Sequence of chain 1.T:
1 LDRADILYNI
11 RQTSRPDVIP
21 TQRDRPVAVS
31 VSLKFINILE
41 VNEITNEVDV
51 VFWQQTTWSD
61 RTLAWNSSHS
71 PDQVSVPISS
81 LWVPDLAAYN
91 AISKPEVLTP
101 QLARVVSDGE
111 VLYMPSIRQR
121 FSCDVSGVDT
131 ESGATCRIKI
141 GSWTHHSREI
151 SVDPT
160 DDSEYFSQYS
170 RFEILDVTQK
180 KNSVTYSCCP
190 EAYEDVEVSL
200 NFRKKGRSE

This small molecule binds to this protein.
Small molecule (SMILES): CCOc1cncc(N2CCCNCC2)c1

Binding-site contacts:
Ligand atom C2 contacts residue TYR192 of chain 1.T at 3.8 Å (hydrophobic).
Ligand atom C4 contacts residue CYS188 of chain 1.T at 4.1 Å (hydrophobic).
Ligand atom N1 contacts residue TYR89 of chain 1.T at 2.9 Å (h-bond).
Ligand atom C3 contacts residue CYS188 of chain 1.T at 4.2 Å (hydrophobic).
Ligand atom C11 contacts residue CYS188 of chain 1.T at 3.7 Å (hydrophobic).
Ligand atom C10 contacts residue TRP143 of chain 1.T at 3.6 Å (hydrophobic).
Ligand atom C11 contacts residue LEU112 of chain 1.P at 3.5 Å (hydrophobic).
Ligand atom C2 contacts residue TYR89 of chain 1.T at 3.4 Å (hydrophobic).
Ligand atom C2 contacts residue TRP143 of chain 1.T at 3.9 Å (hydrophobic).
Ligand atom C2 contacts residue TYR185 of chain 1.T at 3.6 Å (hydrophobic).
Ligand atom N3 contacts residue THR144 of chain 1.T at 3.8 Å.
Ligand atom C8 contacts residue MET114 of chain 1.P at 4.0 Å (hydrophobic).
Ligand atom N3 contacts residue MET114 of chain 1.P at 3.9 Å.
Ligand atom C12 contacts residue LEU112 of chain 1.P at 3.5 Å (hydrophobic).
Ligand atom N2 contacts residue TRP143 of chain 1.T at 3.4 Å (h-bond).
Ligand atom C12 contacts residue ARG104 of chain 1.P at 4.1 Å.
Ligand atom C1 contacts residue TRP53 of chain 1.P at 4.0 Å (hydrophobic).
Ligand atom C5 contacts residue MET114 of chain 1.P at 4.0 Å (hydrophobic).
Ligand atom C4 contacts residue CYS187 of chain 1.T at 3.8 Å (hydrophobic).
Ligand atom C1 contacts residue TYR89 of chain 1.T at 3.4 Å (hydrophobic).
Ligand atom C6 contacts residue LEU112 of chain 1.P at 3.8 Å (hydrophobic).
Ligand atom O1 contacts residue LEU112 of chain 1.P at 3.3 Å.
Ligand atom C3 contacts residue TRP143 of chain 1.T at 4.1 Å (hydrophobic).
Ligand atom N3 contacts residue TRP143 of chain 1.T at 4.2 Å.
Ligand atom C9 contacts residue TRP143 of chain 1.T at 3.4 Å (hydrophobic).
Ligand atom C7 contacts residue LEU112 of chain 1.P at 3.5 Å (hydrophobic).
Ligand atom C6 contacts residue THR144 of chain 1.T at 4.0 Å.
Ligand atom N1 contacts residue SER142 of chain 1.T at 4.0 Å.
Ligand atom C10 contacts residue MET114 of chain 1.P at 3.8 Å (hydrophobic).
Ligand atom C8 contacts residue TRP143 of chain 1.T at 3.9 Å (hydrophobic).
Ligand atom C5 contacts residue TRP143 of chain 1.T at 3.4 Å (hydrophobic).
Ligand atom C1 contacts residue TRP143 of chain 1.T at 3.4 Å (hydrophobic).
Ligand atom N1 contacts residue TRP143 of chain 1.T at 2.8 Å (h-bond).
Ligand atom C4 contacts residue MET114 of chain 1.P at 3.6 Å (hydrophobic).
Ligand atom C9 contacts residue MET114 of chain 1.P at 3.5 Å (hydrophobic).
Ligand atom O1 contacts residue ARG104 of chain 1.P at 3.7 Å.
Ligand atom C11 contacts residue TYR192 of chain 1.T at 3.6 Å (hydrophobic).
Ligand atom N2 contacts residue MET114 of chain 1.P at 3.5 Å.
Ligand atom C3 contacts residue TYR185 of chain 1.T at 4.1 Å (hydrophobic).
Ligand atom C3 contacts residue TYR192 of chain 1.T at 3.8 Å (hydrophobic).

Sequence of chain 1.P:
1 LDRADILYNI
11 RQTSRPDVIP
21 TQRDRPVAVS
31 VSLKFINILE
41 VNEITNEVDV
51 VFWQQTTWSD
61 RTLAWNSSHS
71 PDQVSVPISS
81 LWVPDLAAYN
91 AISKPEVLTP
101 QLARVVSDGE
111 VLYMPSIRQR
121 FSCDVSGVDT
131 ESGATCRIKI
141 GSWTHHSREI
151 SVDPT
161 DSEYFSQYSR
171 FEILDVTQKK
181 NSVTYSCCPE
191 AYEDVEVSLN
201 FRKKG